Sequence of chain 102.A:
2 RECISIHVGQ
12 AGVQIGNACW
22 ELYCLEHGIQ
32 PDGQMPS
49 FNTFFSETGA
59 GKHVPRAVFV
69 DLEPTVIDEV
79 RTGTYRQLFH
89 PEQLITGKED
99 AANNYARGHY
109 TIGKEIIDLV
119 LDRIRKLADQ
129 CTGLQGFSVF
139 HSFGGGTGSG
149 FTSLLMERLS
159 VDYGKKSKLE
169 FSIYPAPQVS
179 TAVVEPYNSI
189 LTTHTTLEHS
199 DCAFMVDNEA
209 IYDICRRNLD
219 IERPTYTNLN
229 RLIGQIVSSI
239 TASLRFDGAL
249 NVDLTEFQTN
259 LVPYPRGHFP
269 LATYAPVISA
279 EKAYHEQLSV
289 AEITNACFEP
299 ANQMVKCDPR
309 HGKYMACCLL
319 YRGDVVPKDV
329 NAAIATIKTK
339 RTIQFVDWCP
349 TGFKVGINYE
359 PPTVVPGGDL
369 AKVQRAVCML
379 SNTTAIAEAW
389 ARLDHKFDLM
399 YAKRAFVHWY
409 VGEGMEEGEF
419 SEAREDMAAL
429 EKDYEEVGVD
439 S

The protein below binds the small molecule below.
Small molecule (SMILES): Nc1nc2c(ncn2[C@@H]2O[C@H](CO[P](=O)(O)C[P](=O)(O)OP(=O)(O)O)[C@@H](O)[C@H]2O)c(=O)[nH]1

Binding-site contacts:
Ligand atom C6 contacts residue ASN329 of chain 102.A at 3.0 Å.
Ligand atom PG contacts residue MG1 of chain 101.F at 3.5 Å.
Ligand atom O2G contacts residue GLY142 of chain 101.B at 3.0 Å (h-bond).
Ligand atom C2 contacts residue ASN204 of chain 101.B at 3.4 Å.
Ligand atom O6 contacts residue GLN15 of chain 101.B at 2.5 Å (h-bond).
Ligand atom N1 contacts residue TYR222 of chain 101.B at 3.2 Å.
Ligand atom O1G contacts residue THR143 of chain 101.B at 3.4 Å.
Ligand atom O2B contacts residue GLY10 of chain 101.B at 3.2 Å.
Ligand atom PB contacts residue THR143 of chain 101.B at 3.3 Å.
Ligand atom C2 contacts residue ASN226 of chain 101.B at 3.6 Å.
Ligand atom N7 contacts residue ASN329 of chain 102.A at 3.3 Å (h-bond).
Ligand atom O1A contacts residue GLN11 of chain 101.B at 3.1 Å.
Ligand atom C2 contacts residue TYR222 of chain 101.B at 3.5 Å (hydrophobic).
Ligand atom O1B contacts residue GLY10 of chain 101.B at 3.7 Å.
Ligand atom N2 contacts residue ASN204 of chain 101.B at 2.6 Å (h-bond).
Ligand atom O2G contacts residue ASN99 of chain 101.B at 2.9 Å (h-bond).
Ligand atom O3' contacts residue GLU181 of chain 101.B at 3.3 Å (salt-bridge).
Ligand atom O3B contacts residue GLY142 of chain 101.B at 3.5 Å (h-bond).
Ligand atom PB contacts residue MG1 of chain 101.F at 3.7 Å.
Ligand atom C6 contacts residue ASN226 of chain 101.B at 3.3 Å.
Ligand atom O4' contacts residue SER138 of chain 101.B at 3.3 Å (h-bond).
Ligand atom O2A contacts residue GLN11 of chain 101.B at 3.5 Å (h-bond).
Ligand atom N1 contacts residue ASN226 of chain 101.B at 2.7 Å (h-bond).
Ligand atom O6 contacts residue ASN329 of chain 102.A at 3.3 Å (h-bond).
Ligand atom C5 contacts residue ASN329 of chain 102.A at 3.1 Å.
Ligand atom O2B contacts residue THR143 of chain 101.B at 2.7 Å (h-bond).
Ligand atom O2A contacts residue CYS12 of chain 101.B at 3.3 Å (h-bond).
Ligand atom O3B contacts residue THR143 of chain 101.B at 3.1 Å (h-bond).
Ligand atom C6 contacts residue GLN15 of chain 101.B at 3.6 Å.
Ligand atom O1B contacts residue MG1 of chain 101.F at 2.4 Å.
Ligand atom C8 contacts residue ASN329 of chain 102.A at 3.5 Å.
Ligand atom O1G contacts residue ALA97 of chain 101.B at 3.0 Å (h-bond).
Ligand atom C4' contacts residue SER138 of chain 101.B at 3.2 Å.
Ligand atom N2 contacts residue ASN226 of chain 101.B at 2.9 Å (h-bond).
Ligand atom O1B contacts residue GLN11 of chain 101.B at 3.2 Å (h-bond).
Ligand atom O6 contacts residue ASN226 of chain 101.B at 3.1 Å (h-bond).
Ligand atom O3G contacts residue MG1 of chain 101.F at 2.5 Å.
Ligand atom N3 contacts residue ASN204 of chain 101.B at 3.0 Å (h-bond).
Ligand atom N1 contacts residue ASN329 of chain 102.A at 3.5 Å (h-bond).
Ligand atom O2B contacts residue GLY144 of chain 101.B at 2.7 Å (h-bond).

Sequence of chain 101.B:
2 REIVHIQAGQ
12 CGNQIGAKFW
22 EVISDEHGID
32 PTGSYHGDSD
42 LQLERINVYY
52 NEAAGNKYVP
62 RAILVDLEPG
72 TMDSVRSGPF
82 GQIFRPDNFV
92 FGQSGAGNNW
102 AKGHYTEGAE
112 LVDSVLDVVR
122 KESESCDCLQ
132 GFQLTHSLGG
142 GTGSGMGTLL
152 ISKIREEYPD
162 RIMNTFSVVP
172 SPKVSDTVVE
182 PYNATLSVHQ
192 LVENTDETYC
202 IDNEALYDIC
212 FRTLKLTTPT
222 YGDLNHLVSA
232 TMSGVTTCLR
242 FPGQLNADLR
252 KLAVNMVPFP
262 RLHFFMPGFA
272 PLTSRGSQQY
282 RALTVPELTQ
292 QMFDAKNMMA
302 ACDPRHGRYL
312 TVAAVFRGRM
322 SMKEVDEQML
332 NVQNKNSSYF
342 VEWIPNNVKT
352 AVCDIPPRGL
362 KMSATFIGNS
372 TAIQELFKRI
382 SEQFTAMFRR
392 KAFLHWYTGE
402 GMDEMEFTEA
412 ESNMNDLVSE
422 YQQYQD